Sequence of chain 1.A:
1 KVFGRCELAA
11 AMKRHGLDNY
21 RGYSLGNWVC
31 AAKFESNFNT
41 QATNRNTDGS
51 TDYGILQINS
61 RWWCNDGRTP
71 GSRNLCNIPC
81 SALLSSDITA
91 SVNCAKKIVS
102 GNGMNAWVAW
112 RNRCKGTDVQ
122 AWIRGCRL

This small molecule binds to this protein.
Small molecule (SMILES): CC(=O)N[C@@H]1[C@@H](O)[C@H](O[C@@H]2O[C@H](CO)[C@@H](O[C@@H]3O[C@H](CO)[C@@H](O)[C@H](O)[C@H]3NC(C)=O)[C@H](O)[C@H]2NC(C)=O)[C@@H](CO)O[C@H]1O

Binding-site contacts:
Ligand atom O7 contacts residue ILE58 of chain 1.A at 3.7 Å.
Ligand atom O6 contacts residue GLY102 of chain 1.A at 3.7 Å.
Ligand atom O3 contacts residue ALA107 of chain 1.A at 4.0 Å.
Ligand atom O7 contacts residue GLN57 of chain 1.A at 4.0 Å.
Ligand atom C3 contacts residue ALA107 of chain 1.A at 3.9 Å (hydrophobic).
Ligand atom C1 contacts residue TRP62 of chain 1.A at 3.8 Å (hydrophobic).
Ligand atom C6 contacts residue TRP63 of chain 1.A at 3.6 Å (hydrophobic).
Ligand atom O7 contacts residue TRP63 of chain 1.A at 3.2 Å.
Ligand atom C7 contacts residue TRP62 of chain 1.A at 3.8 Å (hydrophobic).
Ligand atom O7 contacts residue ASN59 of chain 1.A at 2.8 Å (h-bond).
Ligand atom C7 contacts residue ASN59 of chain 1.A at 3.9 Å.
Ligand atom C2 contacts residue ALA107 of chain 1.A at 3.7 Å (hydrophobic).
Ligand atom C5 contacts residue SNN101 of chain 1.A at 3.7 Å.
Ligand atom C4 contacts residue SNN101 of chain 1.A at 4.0 Å.
Ligand atom C1 contacts residue ALA107 of chain 1.A at 3.8 Å (hydrophobic).
Ligand atom C8 contacts residue ALA107 of chain 1.A at 3.9 Å (hydrophobic).
Ligand atom C8 contacts residue TRP108 of chain 1.A at 3.2 Å (hydrophobic).
Ligand atom C8 contacts residue TRP62 of chain 1.A at 3.7 Å (hydrophobic).
Ligand atom C8 contacts residue GLN57 of chain 1.A at 3.7 Å.
Ligand atom C2 contacts residue ASN59 of chain 1.A at 4.1 Å.
Ligand atom O3 contacts residue TRP63 of chain 1.A at 3.0 Å (h-bond).
Ligand atom C7 contacts residue GLN57 of chain 1.A at 4.1 Å.
Ligand atom C8 contacts residue ARG73 of chain 1.A at 3.4 Å.
Ligand atom C7 contacts residue ALA107 of chain 1.A at 3.8 Å (hydrophobic).
Ligand atom O1 contacts residue ASN59 of chain 1.A at 3.4 Å.
Ligand atom C7 contacts residue TRP63 of chain 1.A at 4.0 Å (hydrophobic).
Ligand atom N2 contacts residue ALA107 of chain 1.A at 2.9 Å (h-bond).
Ligand atom C1 contacts residue SNN101 of chain 1.A at 3.9 Å.
Ligand atom C6 contacts residue TRP62 of chain 1.A at 4.0 Å (hydrophobic).
Ligand atom C3 contacts residue SNN101 of chain 1.A at 3.6 Å.
Ligand atom C3 contacts residue TRP63 of chain 1.A at 4.1 Å (hydrophobic).
Ligand atom C2 contacts residue TRP63 of chain 1.A at 4.1 Å (hydrophobic).
Ligand atom O6 contacts residue TRP63 of chain 1.A at 3.4 Å.
Ligand atom C4 contacts residue TRP62 of chain 1.A at 3.9 Å (hydrophobic).
Ligand atom O7 contacts residue ASN103 of chain 1.A at 4.1 Å.
Ligand atom O5 contacts residue TRP62 of chain 1.A at 4.1 Å.
Ligand atom C5 contacts residue TRP62 of chain 1.A at 3.9 Å (hydrophobic).
Ligand atom O6 contacts residue TRP62 of chain 1.A at 3.0 Å (h-bond).
Ligand atom O1 contacts residue ASP52 of chain 1.A at 4.1 Å.
Ligand atom O7 contacts residue TRP62 of chain 1.A at 3.5 Å.